Binding-site contacts:
Ligand atom O6 contacts residue THR89 of chain 32.A at 3.9 Å.
Ligand atom C5 contacts residue ASN118 of chain 32.A at 3.6 Å.
Ligand atom O6 contacts residue ASN118 of chain 32.A at 4.2 Å.
Ligand atom C8 contacts residue ASN118 of chain 32.A at 3.7 Å.
Ligand atom C5 contacts residue THR120 of chain 32.A at 4.2 Å.
Ligand atom N2 contacts residue TYR90 of chain 32.A at 4.4 Å.
Ligand atom O5 contacts residue ASN118 of chain 32.A at 2.4 Å (h-bond).
Ligand atom C8 contacts residue ASP67 of chain 32.A at 3.7 Å.
Ligand atom C7 contacts residue ASN118 of chain 32.A at 3.8 Å.
Ligand atom C2 contacts residue ASN118 of chain 32.A at 2.5 Å.
Ligand atom C1 contacts residue SER66 of chain 32.A at 4.5 Å.
Ligand atom C6 contacts residue THR120 of chain 32.A at 3.8 Å.
Ligand atom C6 contacts residue PHE119 of chain 32.A at 4.0 Å (hydrophobic).
Ligand atom O5 contacts residue THR89 of chain 32.A at 4.5 Å.
Ligand atom C3 contacts residue ASN118 of chain 32.A at 3.8 Å.
Ligand atom N2 contacts residue ASN118 of chain 32.A at 2.9 Å (h-bond).
Ligand atom C1 contacts residue THR89 of chain 32.A at 4.2 Å.
Ligand atom C4 contacts residue ASN118 of chain 32.A at 4.2 Å.
Ligand atom O5 contacts residue PHE119 of chain 32.A at 3.9 Å.
Ligand atom O6 contacts residue THR120 of chain 32.A at 3.6 Å (h-bond).
Ligand atom O6 contacts residue PHE119 of chain 32.A at 2.8 Å (h-bond).
Ligand atom C1 contacts residue ASN118 of chain 32.A at 1.4 Å.
Ligand atom C8 contacts residue SER66 of chain 32.A at 3.6 Å.
Ligand atom O5 contacts residue THR120 of chain 32.A at 3.4 Å (h-bond).

Sequence of chain 32.A:
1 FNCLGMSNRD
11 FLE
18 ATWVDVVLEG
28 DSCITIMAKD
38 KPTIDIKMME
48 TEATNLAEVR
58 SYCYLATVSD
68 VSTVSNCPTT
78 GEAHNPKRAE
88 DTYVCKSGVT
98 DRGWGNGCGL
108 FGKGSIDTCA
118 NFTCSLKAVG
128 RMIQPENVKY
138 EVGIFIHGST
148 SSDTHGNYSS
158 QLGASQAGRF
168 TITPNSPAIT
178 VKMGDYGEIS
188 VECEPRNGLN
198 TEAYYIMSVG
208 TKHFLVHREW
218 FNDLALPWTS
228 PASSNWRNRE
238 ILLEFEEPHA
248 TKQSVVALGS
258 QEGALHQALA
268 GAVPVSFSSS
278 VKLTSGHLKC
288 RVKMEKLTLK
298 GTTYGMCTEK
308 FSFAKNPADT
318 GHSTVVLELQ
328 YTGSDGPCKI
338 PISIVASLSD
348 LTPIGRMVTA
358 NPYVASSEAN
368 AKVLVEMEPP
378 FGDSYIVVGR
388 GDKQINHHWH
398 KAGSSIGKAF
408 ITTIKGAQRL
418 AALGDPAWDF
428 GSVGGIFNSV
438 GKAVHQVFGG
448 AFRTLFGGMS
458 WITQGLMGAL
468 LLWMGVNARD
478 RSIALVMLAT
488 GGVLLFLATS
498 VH

This protein binds this small molecule.
Small molecule (SMILES): CC(=O)N[C@@H]1[C@@H](O)[C@H](O)[C@@H](CO)O[C@H]1O